Binding-site contacts:
Ligand atom C11 contacts residue ASN272 of chain 4.D at 3.6 Å.
Ligand atom C11 contacts residue THR276 of chain 4.D at 3.4 Å.
Ligand atom C9 contacts residue GLN278 of chain 4.D at 3.2 Å.
Ligand atom O1B contacts residue LYS68 of chain 4.D at 3.6 Å.
Ligand atom C5 contacts residue LYS68 of chain 4.D at 3.7 Å.
Ligand atom O1B contacts residue THR276 of chain 4.D at 3.5 Å (h-bond).
Ligand atom C11 contacts residue LEU62 of chain 4.D at 3.9 Å (hydrophobic).
Ligand atom C1 contacts residue SER274 of chain 4.D at 3.4 Å.
Ligand atom C10 contacts residue LYS68 of chain 4.D at 3.8 Å.
Ligand atom C8 contacts residue GLN278 of chain 4.D at 3.7 Å.
Ligand atom O10 contacts residue LEU62 of chain 4.D at 3.1 Å.
Ligand atom C11 contacts residue LYS68 of chain 4.D at 3.8 Å.
Ligand atom N5 contacts residue LYS68 of chain 4.D at 2.9 Å (salt-bridge).
Ligand atom O8 contacts residue GLN278 of chain 4.D at 3.5 Å (h-bond).
Ligand atom O10 contacts residue PHE75 of chain 4.E at 2.6 Å.
Ligand atom C6 contacts residue ASN272 of chain 4.D at 3.7 Å.
Ligand atom O1A contacts residue ASN272 of chain 4.D at 3.6 Å (h-bond).
Ligand atom O7 contacts residue LEU62 of chain 4.D at 3.5 Å.
Ligand atom O8 contacts residue LYS68 of chain 4.D at 3.5 Å.
Ligand atom O1B contacts residue SER274 of chain 4.D at 2.4 Å (h-bond).
Ligand atom N5 contacts residue GLN278 of chain 4.D at 3.9 Å.
Ligand atom C11 contacts residue PHE65 of chain 4.D at 3.8 Å (hydrophobic).
Ligand atom C11 contacts residue PHE75 of chain 4.E at 1.8 Å (hydrophobic).
Ligand atom C11 contacts residue PHE270 of chain 4.D at 3.9 Å (hydrophobic).
Ligand atom O1A contacts residue THR276 of chain 4.D at 2.6 Å (h-bond).
Ligand atom O8 contacts residue THR276 of chain 4.D at 3.8 Å.
Ligand atom C11 contacts residue HIS138 of chain 4.C at 3.3 Å.
Ligand atom O8 contacts residue ASN272 of chain 4.D at 3.4 Å (h-bond).
Ligand atom C10 contacts residue PHE75 of chain 4.E at 2.7 Å (hydrophobic).
Ligand atom O9 contacts residue LEU67 of chain 4.D at 3.2 Å.
Ligand atom O9 contacts residue LYS68 of chain 4.D at 2.8 Å (salt-bridge).
Ligand atom C7 contacts residue GLN278 of chain 4.D at 3.8 Å.
Ligand atom N5 contacts residue PHE75 of chain 4.E at 3.8 Å.
Ligand atom C1 contacts residue THR276 of chain 4.D at 3.4 Å.
Ligand atom C11 contacts residue GLN278 of chain 4.D at 3.5 Å.
Ligand atom O1A contacts residue SER274 of chain 4.D at 3.8 Å.
Ligand atom C6 contacts residue LYS68 of chain 4.D at 3.8 Å.
Ligand atom N5 contacts residue ASN272 of chain 4.D at 3.3 Å (h-bond).
Ligand atom C10 contacts residue LEU62 of chain 4.D at 3.5 Å (hydrophobic).
Ligand atom C9 contacts residue LYS68 of chain 4.D at 3.8 Å.

Sequence of chain 4.E:
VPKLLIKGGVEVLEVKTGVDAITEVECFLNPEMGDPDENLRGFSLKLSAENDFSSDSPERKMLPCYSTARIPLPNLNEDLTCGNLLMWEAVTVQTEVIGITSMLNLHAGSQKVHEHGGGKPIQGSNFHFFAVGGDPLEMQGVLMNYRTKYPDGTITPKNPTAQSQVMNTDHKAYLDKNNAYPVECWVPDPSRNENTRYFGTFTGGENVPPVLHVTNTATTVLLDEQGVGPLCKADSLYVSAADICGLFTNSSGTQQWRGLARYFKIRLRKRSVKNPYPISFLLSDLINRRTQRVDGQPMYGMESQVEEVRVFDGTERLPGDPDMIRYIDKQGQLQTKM

Sequence of chain 4.C:
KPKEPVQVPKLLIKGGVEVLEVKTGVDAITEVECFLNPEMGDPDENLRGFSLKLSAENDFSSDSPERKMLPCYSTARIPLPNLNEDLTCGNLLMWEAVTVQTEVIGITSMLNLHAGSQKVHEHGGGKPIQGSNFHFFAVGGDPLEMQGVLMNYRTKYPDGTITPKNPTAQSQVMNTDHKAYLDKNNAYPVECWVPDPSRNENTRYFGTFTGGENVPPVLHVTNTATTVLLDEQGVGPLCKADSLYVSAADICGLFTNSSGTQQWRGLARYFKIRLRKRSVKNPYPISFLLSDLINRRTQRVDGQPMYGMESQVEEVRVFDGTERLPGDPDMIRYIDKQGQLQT

Sequence of chain 4.D:
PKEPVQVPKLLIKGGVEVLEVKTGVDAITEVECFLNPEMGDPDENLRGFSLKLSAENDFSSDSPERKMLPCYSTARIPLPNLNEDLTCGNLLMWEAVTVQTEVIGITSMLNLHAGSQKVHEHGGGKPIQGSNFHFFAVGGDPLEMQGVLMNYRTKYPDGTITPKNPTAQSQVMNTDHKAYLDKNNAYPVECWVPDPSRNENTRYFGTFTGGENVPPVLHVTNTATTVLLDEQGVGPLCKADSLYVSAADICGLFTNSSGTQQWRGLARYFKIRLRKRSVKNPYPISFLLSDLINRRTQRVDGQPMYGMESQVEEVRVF

This protein binds this small molecule.
Small molecule (SMILES): CC(=O)N[C@H]1[C@H]([C@H](O)[C@H](O)CO)O[C@@](O[C@H](CO)[C@@H](O)[C@@H]2O[C@@H](C(=O)O)C[C@H](O)[C@H]2NC(C)=O)(C(=O)O)C[C@@H]1O